A small-molecule ligand and the protein it binds are described below.
Small molecule (SMILES): O=C(O)CC[C@@H](O)C(=O)O

Binding-site contacts:
Ligand atom O2 contacts residue ASP392 of chain 1.A at 4.2 Å.
Ligand atom O5 contacts residue ILE410 of chain 1.A at 3.7 Å.
Ligand atom C1 contacts residue HIS361 of chain 1.A at 4.0 Å.
Ligand atom O2 contacts residue HIS396 of chain 1.A at 3.4 Å (h-bond).
Ligand atom O2 contacts residue MN1 of chain 1.E at 2.1 Å.
Ligand atom O4 contacts residue SER339 of chain 1.A at 3.9 Å.
Ligand atom O5 contacts residue ILE408 of chain 1.A at 4.1 Å.
Ligand atom C4 contacts residue HIS361 of chain 1.A at 3.5 Å.
Ligand atom C1 contacts residue PHE390 of chain 1.A at 3.9 Å (hydrophobic).
Ligand atom O1 contacts residue PHE390 of chain 1.A at 3.5 Å.
Ligand atom O1 contacts residue MN1 of chain 1.E at 4.0 Å.
Ligand atom C5 contacts residue ILE408 of chain 1.A at 3.8 Å (hydrophobic).
Ligand atom O5 contacts residue MET341 of chain 1.A at 4.2 Å.
Ligand atom O5 contacts residue SER339 of chain 1.A at 2.4 Å (h-bond).
Ligand atom O1 contacts residue ILE410 of chain 1.A at 4.2 Å.
Ligand atom O2 contacts residue ARG359 of chain 1.A at 2.5 Å (salt-bridge).
Ligand atom O4 contacts residue MET341 of chain 1.A at 3.2 Å.
Ligand atom O3 contacts residue MN1 of chain 1.E at 2.0 Å.
Ligand atom O3 contacts residue HIS396 of chain 1.A at 3.0 Å (h-bond).
Ligand atom O5 contacts residue GLN298 of chain 1.A at 4.0 Å.
Ligand atom O1 contacts residue HIS361 of chain 1.A at 2.8 Å (h-bond).
Ligand atom O1 contacts residue ARG359 of chain 1.A at 3.2 Å.
Ligand atom C5 contacts residue TRP296 of chain 1.A at 4.0 Å (hydrophobic).
Ligand atom C5 contacts residue MET341 of chain 1.A at 3.9 Å (hydrophobic).
Ligand atom O4 contacts residue ARG406 of chain 1.A at 2.4 Å (salt-bridge).
Ligand atom C5 contacts residue ARG406 of chain 1.A at 3.6 Å.
Ligand atom O5 contacts residue ARG406 of chain 1.A at 3.7 Å.
Ligand atom C5 contacts residue SER339 of chain 1.A at 3.5 Å.
Ligand atom O4 contacts residue ILE408 of chain 1.A at 3.8 Å.
Ligand atom O2 contacts residue ASP18 of chain 1.B at 4.0 Å.
Ligand atom C1 contacts residue ARG359 of chain 1.A at 3.4 Å.
Ligand atom O3 contacts residue HIS350 of chain 1.A at 3.0 Å.
Ligand atom C3 contacts residue MN1 of chain 1.E at 4.1 Å.
Ligand atom C3 contacts residue TRP296 of chain 1.A at 3.5 Å (hydrophobic).
Ligand atom O5 contacts residue TRP296 of chain 1.A at 3.2 Å (h-bond).
Ligand atom C2 contacts residue MN1 of chain 1.E at 2.8 Å.
Ligand atom C1 contacts residue HIS396 of chain 1.A at 3.8 Å.
Ligand atom O3 contacts residue TRP296 of chain 1.A at 4.2 Å.
Ligand atom C2 contacts residue HIS396 of chain 1.A at 3.6 Å.
Ligand atom C1 contacts residue MN1 of chain 1.E at 2.8 Å.

Sequence of chain 1.A:
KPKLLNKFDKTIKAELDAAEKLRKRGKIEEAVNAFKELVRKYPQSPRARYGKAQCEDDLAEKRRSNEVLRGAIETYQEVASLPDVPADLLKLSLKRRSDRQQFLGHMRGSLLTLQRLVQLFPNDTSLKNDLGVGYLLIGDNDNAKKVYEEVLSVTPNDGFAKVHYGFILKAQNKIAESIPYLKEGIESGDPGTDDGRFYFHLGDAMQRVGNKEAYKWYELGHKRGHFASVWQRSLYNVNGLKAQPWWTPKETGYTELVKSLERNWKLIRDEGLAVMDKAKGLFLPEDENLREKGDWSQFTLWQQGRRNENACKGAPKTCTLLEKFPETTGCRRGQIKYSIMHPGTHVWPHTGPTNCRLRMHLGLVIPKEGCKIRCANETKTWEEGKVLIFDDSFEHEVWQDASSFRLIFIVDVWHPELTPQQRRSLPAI

Sequence of chain 1.B:
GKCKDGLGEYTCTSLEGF